This small molecule binds to this protein.
Small molecule (SMILES): Nc1ccn([C@@H]2O[C@H](CO[P](=O)(O)O[C@H]3[C@@H](O)[C@H](n4ccc(N)nc4=O)O[C@@H]3CO[P](=O)(O)O[C@H]3[C@@H](O)[C@H](n4ccc(N)nc4=O)O[C@@H]3CO[P](=O)(O)O[C@H]3[C@@H](O)[C@H](n4ccc(N)nc4=O)O[C@@H]3CO)[C@@H](O)[C@H]2O)c(=O)n1

Binding-site contacts:
Ligand atom OP1 contacts residue ASP186 of chain 1.E at 3.7 Å.
Ligand atom OP2 contacts residue ARG107 of chain 1.H at 2.8 Å (salt-bridge).
Ligand atom O3' contacts residue ASP180 of chain 1.E at 3.3 Å (salt-bridge).
Ligand atom O2 contacts residue ARG114 of chain 1.H at 3.7 Å.
Ligand atom C4' contacts residue ARG114 of chain 1.H at 3.5 Å.
Ligand atom C5 contacts residue TYR70 of chain 1.H at 3.3 Å (hydrophobic).
Ligand atom O2' contacts residue ILE79 of chain 1.H at 3.1 Å (h-bond).
Ligand atom P contacts residue ARG137 of chain 1.E at 3.7 Å.
Ligand atom O2' contacts residue ILE80 of chain 1.H at 3.7 Å.
Ligand atom O4' contacts residue ARG114 of chain 1.H at 3.3 Å.
Ligand atom O2 contacts residue TYR70 of chain 1.H at 3.7 Å.
Ligand atom OP1 contacts residue ARG137 of chain 1.E at 3.5 Å (salt-bridge).
Ligand atom N1 contacts residue TYR70 of chain 1.H at 3.4 Å (h-bond).
Ligand atom C2 contacts residue TYR70 of chain 1.H at 3.2 Å (hydrophobic).
Ligand atom O2' contacts residue ASP180 of chain 1.E at 3.1 Å (salt-bridge).
Ligand atom P contacts residue ARG96 of chain 1.E at 3.4 Å.
Ligand atom C3' contacts residue ARG97 of chain 1.E at 3.6 Å.
Ligand atom OP2 contacts residue ARG137 of chain 1.E at 3.1 Å (salt-bridge).
Ligand atom C6 contacts residue TYR70 of chain 1.H at 3.2 Å (hydrophobic).
Ligand atom N3 contacts residue TYR70 of chain 1.H at 3.1 Å.
Ligand atom O4' contacts residue TYR70 of chain 1.H at 3.6 Å.
Ligand atom N4 contacts residue TYR70 of chain 1.H at 3.3 Å.
Ligand atom C4 contacts residue TYR70 of chain 1.H at 3.3 Å (hydrophobic).
Ligand atom OP2 contacts residue ARG97 of chain 1.E at 2.9 Å (salt-bridge).
Ligand atom O2' contacts residue ARG114 of chain 1.H at 3.4 Å.
Ligand atom O2' contacts residue ASP133 of chain 1.E at 3.7 Å.
Ligand atom O3' contacts residue SER136 of chain 1.E at 3.2 Å (h-bond).
Ligand atom OP1 contacts residue ARG107 of chain 1.H at 2.6 Å (salt-bridge).
Ligand atom O3' contacts residue ARG96 of chain 1.E at 3.4 Å (salt-bridge).
Ligand atom O2' contacts residue ASN181 of chain 1.E at 3.5 Å (h-bond).
Ligand atom C3' contacts residue ASP133 of chain 1.E at 3.7 Å.
Ligand atom C5' contacts residue ASP180 of chain 1.E at 3.8 Å.
Ligand atom C5' contacts residue ARG97 of chain 1.E at 3.8 Å.
Ligand atom O2 contacts residue VAL86 of chain 1.E at 3.3 Å.
Ligand atom OP1 contacts residue ARG96 of chain 1.E at 2.6 Å (salt-bridge).
Ligand atom O2 contacts residue GLU87 of chain 1.E at 3.6 Å.
Ligand atom O5' contacts residue ARG97 of chain 1.E at 2.9 Å (salt-bridge).
Ligand atom O3' contacts residue ASP133 of chain 1.E at 2.4 Å (salt-bridge).
Ligand atom P contacts residue ARG107 of chain 1.H at 3.1 Å.
Ligand atom C2 contacts residue VAL86 of chain 1.E at 3.6 Å (hydrophobic).

Sequence of chain 1.H:
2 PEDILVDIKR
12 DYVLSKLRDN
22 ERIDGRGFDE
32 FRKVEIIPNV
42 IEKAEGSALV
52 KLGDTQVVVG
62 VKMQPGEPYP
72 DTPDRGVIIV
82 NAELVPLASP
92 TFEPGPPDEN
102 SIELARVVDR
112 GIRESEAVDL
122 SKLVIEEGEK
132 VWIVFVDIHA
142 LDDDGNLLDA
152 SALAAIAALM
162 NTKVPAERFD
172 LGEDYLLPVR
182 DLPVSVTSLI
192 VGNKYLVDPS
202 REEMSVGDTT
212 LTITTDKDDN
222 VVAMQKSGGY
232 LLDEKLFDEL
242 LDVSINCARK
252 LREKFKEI

Sequence of chain 1.E:
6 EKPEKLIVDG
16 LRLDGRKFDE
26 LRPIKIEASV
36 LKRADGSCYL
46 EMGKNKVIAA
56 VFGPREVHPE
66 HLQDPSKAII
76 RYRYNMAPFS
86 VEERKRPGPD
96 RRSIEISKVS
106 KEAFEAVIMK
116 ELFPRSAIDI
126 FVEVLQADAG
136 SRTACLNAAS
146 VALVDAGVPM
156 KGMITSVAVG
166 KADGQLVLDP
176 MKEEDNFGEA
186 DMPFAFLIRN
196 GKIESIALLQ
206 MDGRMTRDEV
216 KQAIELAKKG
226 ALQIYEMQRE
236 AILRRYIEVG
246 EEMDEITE